A small-molecule ligand and the protein it binds are described below.
Small molecule (SMILES): CC(=O)N[C@@H]1[C@@H](O)[C@H](O)[C@@H](CO)O[C@H]1O

Binding-site contacts:
Ligand atom N2 contacts residue ASN344 of chain 1.F at 3.0 Å (h-bond).
Ligand atom C1 contacts residue ASN344 of chain 1.F at 1.4 Å.
Ligand atom O7 contacts residue ASN344 of chain 1.F at 4.3 Å.
Ligand atom C8 contacts residue ASN344 of chain 1.F at 4.2 Å.
Ligand atom C5 contacts residue ASN344 of chain 1.F at 3.6 Å.
Ligand atom O5 contacts residue ASN344 of chain 1.F at 2.4 Å (h-bond).
Ligand atom C4 contacts residue ASN344 of chain 1.F at 4.3 Å.
Ligand atom C3 contacts residue ASN344 of chain 1.F at 3.9 Å.
Ligand atom C2 contacts residue ASN344 of chain 1.F at 2.6 Å.
Ligand atom O6 contacts residue ASN383 of chain 1.F at 3.6 Å.
Ligand atom C7 contacts residue ASN344 of chain 1.F at 3.8 Å.

Sequence of chain 1.F:
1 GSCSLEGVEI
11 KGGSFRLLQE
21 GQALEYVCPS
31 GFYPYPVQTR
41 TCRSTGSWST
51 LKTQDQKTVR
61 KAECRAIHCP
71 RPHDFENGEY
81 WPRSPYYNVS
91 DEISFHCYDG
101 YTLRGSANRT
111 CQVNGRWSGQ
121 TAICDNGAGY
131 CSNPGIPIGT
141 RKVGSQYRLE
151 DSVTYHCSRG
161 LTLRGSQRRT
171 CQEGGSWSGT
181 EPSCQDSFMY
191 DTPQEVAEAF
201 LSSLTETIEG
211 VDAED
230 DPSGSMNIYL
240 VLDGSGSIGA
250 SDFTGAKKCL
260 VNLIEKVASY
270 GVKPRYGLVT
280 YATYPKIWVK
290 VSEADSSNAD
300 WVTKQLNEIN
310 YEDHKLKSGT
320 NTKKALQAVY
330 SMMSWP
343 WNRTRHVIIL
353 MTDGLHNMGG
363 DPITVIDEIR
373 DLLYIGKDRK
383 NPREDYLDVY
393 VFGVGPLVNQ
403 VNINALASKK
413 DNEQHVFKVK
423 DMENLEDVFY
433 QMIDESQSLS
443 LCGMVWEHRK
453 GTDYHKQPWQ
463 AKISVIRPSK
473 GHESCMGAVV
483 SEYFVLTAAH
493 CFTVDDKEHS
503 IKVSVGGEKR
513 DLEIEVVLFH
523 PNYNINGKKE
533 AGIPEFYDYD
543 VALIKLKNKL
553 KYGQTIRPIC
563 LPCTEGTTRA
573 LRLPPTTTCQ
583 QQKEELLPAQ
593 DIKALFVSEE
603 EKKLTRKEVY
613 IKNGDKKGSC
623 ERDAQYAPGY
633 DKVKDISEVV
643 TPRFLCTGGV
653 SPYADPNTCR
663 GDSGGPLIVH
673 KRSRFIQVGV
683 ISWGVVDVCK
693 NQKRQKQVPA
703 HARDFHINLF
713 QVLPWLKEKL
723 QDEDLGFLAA